This small molecule binds to this protein.
Small molecule (SMILES): O=P(O)(O)OC[C@H]1O[C@H](O)[C@H](O)[C@@H](O)[C@@H]1O

Sequence of chain 1.A:
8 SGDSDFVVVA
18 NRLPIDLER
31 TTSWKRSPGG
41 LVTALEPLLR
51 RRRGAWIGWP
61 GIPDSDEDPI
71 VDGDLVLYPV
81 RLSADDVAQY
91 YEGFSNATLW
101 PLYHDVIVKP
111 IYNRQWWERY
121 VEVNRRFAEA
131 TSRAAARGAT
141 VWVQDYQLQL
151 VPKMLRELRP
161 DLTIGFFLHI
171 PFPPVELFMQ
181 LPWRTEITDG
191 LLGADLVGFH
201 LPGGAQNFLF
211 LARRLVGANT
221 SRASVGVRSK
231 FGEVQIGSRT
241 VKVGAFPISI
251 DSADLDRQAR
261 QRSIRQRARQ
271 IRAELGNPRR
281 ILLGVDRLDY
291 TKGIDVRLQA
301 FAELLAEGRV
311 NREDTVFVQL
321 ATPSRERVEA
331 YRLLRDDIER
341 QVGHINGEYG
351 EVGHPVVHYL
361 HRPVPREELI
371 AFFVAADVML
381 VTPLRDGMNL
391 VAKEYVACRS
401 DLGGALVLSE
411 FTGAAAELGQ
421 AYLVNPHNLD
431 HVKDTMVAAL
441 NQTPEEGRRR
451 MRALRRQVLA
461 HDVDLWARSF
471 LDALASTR

Binding-site contacts:
Ligand atom O3P contacts residue PRO38 of chain 1.A at 3.2 Å.
Ligand atom O2 contacts residue ILE170 of chain 1.A at 3.6 Å.
Ligand atom P contacts residue ARG19 of chain 1.A at 3.8 Å.
Ligand atom O6 contacts residue ARG325 of chain 1.A at 2.9 Å (salt-bridge).
Ligand atom O1 contacts residue ADP1 of chain 1.B at 2.5 Å (h-bond).
Ligand atom O2 contacts residue TYR146 of chain 1.A at 3.9 Å.
Ligand atom C2 contacts residue ARG325 of chain 1.A at 4.0 Å.
Ligand atom O2P contacts residue TYR91 of chain 1.A at 2.5 Å (h-bond).
Ligand atom C1 contacts residue ADP1 of chain 1.B at 3.4 Å.
Ligand atom O2P contacts residue ARG325 of chain 1.A at 3.0 Å (salt-bridge).
Ligand atom O4 contacts residue ARG19 of chain 1.A at 3.5 Å.
Ligand atom O3P contacts residue ARG19 of chain 1.A at 2.8 Å (salt-bridge).
Ligand atom O2 contacts residue ASP145 of chain 1.A at 2.6 Å (salt-bridge).
Ligand atom C6 contacts residue GLY39 of chain 1.A at 3.7 Å.
Ligand atom O5 contacts residue ARG287 of chain 1.A at 3.7 Å.
Ligand atom C6 contacts residue PRO38 of chain 1.A at 3.6 Å (hydrophobic).
Ligand atom C4 contacts residue ARG325 of chain 1.A at 4.0 Å.
Ligand atom C6 contacts residue ARG325 of chain 1.A at 3.9 Å.
Ligand atom C1 contacts residue ARG325 of chain 1.A at 3.9 Å.
Ligand atom P contacts residue ARG325 of chain 1.A at 3.8 Å.
Ligand atom O5 contacts residue ADP1 of chain 1.B at 3.8 Å.
Ligand atom C5 contacts residue ARG325 of chain 1.A at 3.8 Å.
Ligand atom C5 contacts residue GLY39 of chain 1.A at 3.7 Å.
Ligand atom O2 contacts residue HIS169 of chain 1.A at 3.9 Å.
Ligand atom C6 contacts residue ARG287 of chain 1.A at 4.1 Å.
Ligand atom O3 contacts residue TYR146 of chain 1.A at 3.9 Å.
Ligand atom C3 contacts residue LEU41 of chain 1.A at 4.0 Å (hydrophobic).
Ligand atom O3 contacts residue GLN147 of chain 1.A at 3.0 Å (h-bond).
Ligand atom O3 contacts residue LEU41 of chain 1.A at 3.9 Å.
Ligand atom P contacts residue TYR91 of chain 1.A at 3.5 Å.
Ligand atom C2 contacts residue TYR146 of chain 1.A at 3.9 Å (hydrophobic).
Ligand atom O5 contacts residue ARG325 of chain 1.A at 3.1 Å (salt-bridge).
Ligand atom O3P contacts residue TYR91 of chain 1.A at 3.5 Å (h-bond).
Ligand atom C3 contacts residue ASP145 of chain 1.A at 3.4 Å.
Ligand atom O1P contacts residue ARG19 of chain 1.A at 2.9 Å (salt-bridge).
Ligand atom O1 contacts residue LEU41 of chain 1.A at 3.9 Å.
Ligand atom O3 contacts residue ASP145 of chain 1.A at 2.7 Å (salt-bridge).
Ligand atom O1 contacts residue GLY40 of chain 1.A at 3.7 Å.
Ligand atom O1P contacts residue TYR91 of chain 1.A at 4.1 Å.
Ligand atom C2 contacts residue ASP145 of chain 1.A at 3.4 Å.